A small-molecule ligand and the protein it binds are described below.
Small molecule (SMILES): CNC(=O)CN1Cc2ccc(Cl)cc2[C@@]2(CC(=O)N(c3cncc4ccccc34)C2=O)C1

Sequence of chain 1.B:
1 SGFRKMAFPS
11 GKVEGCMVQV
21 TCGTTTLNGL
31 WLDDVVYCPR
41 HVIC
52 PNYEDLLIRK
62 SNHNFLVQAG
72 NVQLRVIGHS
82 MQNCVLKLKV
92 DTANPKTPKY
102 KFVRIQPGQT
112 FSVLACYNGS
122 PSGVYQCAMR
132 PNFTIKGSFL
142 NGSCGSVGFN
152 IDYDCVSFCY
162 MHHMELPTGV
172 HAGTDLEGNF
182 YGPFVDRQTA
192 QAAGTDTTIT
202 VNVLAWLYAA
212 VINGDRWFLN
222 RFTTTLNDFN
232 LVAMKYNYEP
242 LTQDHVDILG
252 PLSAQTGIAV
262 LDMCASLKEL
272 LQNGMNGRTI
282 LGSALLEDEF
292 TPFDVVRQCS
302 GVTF

Binding-site contacts:
Ligand atom CL contacts residue ASP187 of chain 1.B at 3.7 Å.
Ligand atom C8 contacts residue MET165 of chain 1.B at 3.7 Å (hydrophobic).
Ligand atom C18 contacts residue ASN142 of chain 1.B at 3.8 Å.
Ligand atom C16 contacts residue GLU166 of chain 1.B at 3.6 Å.
Ligand atom C7 contacts residue MET165 of chain 1.B at 3.9 Å (hydrophobic).
Ligand atom N3 contacts residue PHE140 of chain 1.B at 3.8 Å.
Ligand atom C3 contacts residue GLN189 of chain 1.B at 3.6 Å.
Ligand atom C18 contacts residue LEU141 of chain 1.B at 3.7 Å (hydrophobic).
Ligand atom C17 contacts residue PHE140 of chain 1.B at 3.9 Å (hydrophobic).
Ligand atom O1 contacts residue CYS145 of chain 1.B at 3.1 Å (h-bond).
Ligand atom C7 contacts residue HIS41 of chain 1.B at 3.9 Å.
Ligand atom C16 contacts residue SER144 of chain 1.B at 3.8 Å.
Ligand atom C17 contacts residue LEU141 of chain 1.B at 3.6 Å (hydrophobic).
Ligand atom C15 contacts residue SER144 of chain 1.B at 3.8 Å.
Ligand atom C16 contacts residue LEU141 of chain 1.B at 3.5 Å (hydrophobic).
Ligand atom C11 contacts residue CYS145 of chain 1.B at 3.5 Å (hydrophobic).
Ligand atom C18 contacts residue GLU166 of chain 1.B at 3.3 Å.
Ligand atom CL contacts residue HIS41 of chain 1.B at 3.1 Å.
Ligand atom C18 contacts residue PHE140 of chain 1.B at 3.6 Å (hydrophobic).
Ligand atom N3 contacts residue SER144 of chain 1.B at 3.3 Å (h-bond).
Ligand atom C15 contacts residue MET165 of chain 1.B at 3.9 Å (hydrophobic).
Ligand atom CL contacts residue HIS164 of chain 1.B at 3.6 Å.
Ligand atom C15 contacts residue GLU166 of chain 1.B at 3.9 Å.
Ligand atom O1 contacts residue ASN142 of chain 1.B at 3.4 Å (h-bond).
Ligand atom C17 contacts residue ASN142 of chain 1.B at 3.8 Å.
Ligand atom C16 contacts residue PHE140 of chain 1.B at 3.4 Å (hydrophobic).
Ligand atom C12 contacts residue CYS145 of chain 1.B at 3.1 Å (hydrophobic).
Ligand atom N3 contacts residue LEU141 of chain 1.B at 3.8 Å.
Ligand atom N3 contacts residue HIS163 of chain 1.B at 2.8 Å (h-bond).
Ligand atom C17 contacts residue GLU166 of chain 1.B at 3.7 Å.
Ligand atom C8 contacts residue HIS164 of chain 1.B at 3.3 Å.
Ligand atom C16 contacts residue HIS163 of chain 1.B at 3.9 Å.
Ligand atom O1 contacts residue GLY143 of chain 1.B at 3.5 Å (h-bond).
Ligand atom O2 contacts residue MET165 of chain 1.B at 3.4 Å.
Ligand atom C8 contacts residue HIS41 of chain 1.B at 3.8 Å.
Ligand atom C15 contacts residue HIS163 of chain 1.B at 3.3 Å.
Ligand atom N2 contacts residue CYS145 of chain 1.B at 3.8 Å.
Ligand atom O2 contacts residue GLU166 of chain 1.B at 3.2 Å (salt-bridge).
Ligand atom C6 contacts residue ARG188 of chain 1.B at 3.9 Å.
Ligand atom C12 contacts residue ASN142 of chain 1.B at 3.8 Å.

Sequence of chain 1.A:
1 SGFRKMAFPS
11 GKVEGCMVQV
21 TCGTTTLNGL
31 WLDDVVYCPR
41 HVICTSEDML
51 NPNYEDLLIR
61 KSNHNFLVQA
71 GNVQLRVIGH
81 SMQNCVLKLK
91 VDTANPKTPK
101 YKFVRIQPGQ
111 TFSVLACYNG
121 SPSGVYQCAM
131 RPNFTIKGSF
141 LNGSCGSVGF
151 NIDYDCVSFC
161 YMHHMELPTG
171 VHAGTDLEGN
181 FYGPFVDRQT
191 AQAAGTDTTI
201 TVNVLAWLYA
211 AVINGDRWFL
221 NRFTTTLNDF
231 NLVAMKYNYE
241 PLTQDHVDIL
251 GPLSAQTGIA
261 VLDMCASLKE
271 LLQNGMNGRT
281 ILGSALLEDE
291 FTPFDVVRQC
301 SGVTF